Sequence of chain 1.A:
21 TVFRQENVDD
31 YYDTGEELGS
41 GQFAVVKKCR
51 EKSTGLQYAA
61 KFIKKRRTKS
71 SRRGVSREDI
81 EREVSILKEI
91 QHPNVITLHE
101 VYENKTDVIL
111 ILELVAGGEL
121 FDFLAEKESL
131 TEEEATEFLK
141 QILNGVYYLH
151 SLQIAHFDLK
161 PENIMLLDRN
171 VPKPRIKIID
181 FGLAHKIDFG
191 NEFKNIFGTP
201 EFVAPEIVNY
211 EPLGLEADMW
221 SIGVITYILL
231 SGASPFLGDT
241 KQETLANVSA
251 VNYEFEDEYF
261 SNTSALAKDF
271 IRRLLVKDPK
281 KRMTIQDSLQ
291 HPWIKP

Binding-site contacts:
Ligand atom OBE contacts residue LYS61 of chain 1.A at 2.9 Å (salt-bridge).
Ligand atom CAR contacts residue ALA59 of chain 1.A at 3.6 Å (hydrophobic).
Ligand atom CBB contacts residue GLU83 of chain 1.A at 3.6 Å.
Ligand atom CAP contacts residue VAL115 of chain 1.A at 3.3 Å (hydrophobic).
Ligand atom CBA contacts residue LYS61 of chain 1.A at 3.5 Å.
Ligand atom CAZ contacts residue ASP180 of chain 1.A at 3.5 Å.
Ligand atom OBD contacts residue PHE181 of chain 1.A at 3.2 Å (h-bond).
Ligand atom CAE contacts residue LEU38 of chain 1.A at 3.6 Å (hydrophobic).
Ligand atom CAR contacts residue GLU113 of chain 1.A at 3.9 Å.
Ligand atom CAC contacts residue LEU38 of chain 1.A at 3.7 Å (hydrophobic).
Ligand atom NAQ contacts residue ALA59 of chain 1.A at 3.6 Å.
Ligand atom CAD contacts residue LEU38 of chain 1.A at 3.3 Å (hydrophobic).
Ligand atom CBA contacts residue PHE181 of chain 1.A at 3.8 Å (hydrophobic).
Ligand atom CAU contacts residue ILE96 of chain 1.A at 3.5 Å (hydrophobic).
Ligand atom CAD contacts residue MET165 of chain 1.A at 3.6 Å (hydrophobic).
Ligand atom CBF contacts residue LYS61 of chain 1.A at 3.8 Å.
Ligand atom CBA contacts residue GLU83 of chain 1.A at 3.4 Å.
Ligand atom CAR contacts residue VAL115 of chain 1.A at 3.5 Å (hydrophobic).
Ligand atom CBF contacts residue ASP180 of chain 1.A at 3.9 Å.
Ligand atom CBA contacts residue ASP180 of chain 1.A at 3.3 Å.
Ligand atom CBC contacts residue LEU112 of chain 1.A at 3.5 Å (hydrophobic).
Ligand atom CAC contacts residue MET165 of chain 1.A at 3.4 Å (hydrophobic).
Ligand atom NAM contacts residue ASN163 of chain 1.A at 3.3 Å (h-bond).
Ligand atom CAU contacts residue LEU112 of chain 1.A at 3.7 Å (hydrophobic).
Ligand atom CAT contacts residue GLU113 of chain 1.A at 3.1 Å.
Ligand atom NAM contacts residue ASP180 of chain 1.A at 3.6 Å.
Ligand atom CAL contacts residue ASN163 of chain 1.A at 3.6 Å.
Ligand atom OBD contacts residue GLU83 of chain 1.A at 2.4 Å (salt-bridge).
Ligand atom CAT contacts residue ALA59 of chain 1.A at 3.7 Å (hydrophobic).
Ligand atom CAT contacts residue ILE96 of chain 1.A at 3.5 Å (hydrophobic).
Ligand atom OBE contacts residue ASP180 of chain 1.A at 3.5 Å.
Ligand atom CAZ contacts residue LYS61 of chain 1.A at 3.6 Å.
Ligand atom CBB contacts residue ASP180 of chain 1.A at 3.7 Å.
Ligand atom OAI contacts residue VAL46 of chain 1.A at 3.4 Å.
Ligand atom OBD contacts residue ASP180 of chain 1.A at 3.3 Å.
Ligand atom CAN contacts residue ASP180 of chain 1.A at 3.0 Å.
Ligand atom CAA contacts residue ILE179 of chain 1.A at 3.7 Å (hydrophobic).
Ligand atom OBD contacts residue LYS61 of chain 1.A at 2.7 Å (salt-bridge).
Ligand atom NAQ contacts residue VAL115 of chain 1.A at 3.1 Å (h-bond).
Ligand atom CAO contacts residue GLU162 of chain 1.A at 3.2 Å.

A protein and the small-molecule ligand that binds it are described below.
Small molecule (SMILES): COc1cc(-c2ccc3ncc(-c4cccc([C@@H](O)NCCN(C)C)c4)n3n2)ccc1O